This protein binds this small molecule.
Small molecule (SMILES): CC(=O)N[C@@H]1[C@@H](O)[C@H](O)[C@@H](CO)O[C@H]1O

Sequence of chain 1.B:
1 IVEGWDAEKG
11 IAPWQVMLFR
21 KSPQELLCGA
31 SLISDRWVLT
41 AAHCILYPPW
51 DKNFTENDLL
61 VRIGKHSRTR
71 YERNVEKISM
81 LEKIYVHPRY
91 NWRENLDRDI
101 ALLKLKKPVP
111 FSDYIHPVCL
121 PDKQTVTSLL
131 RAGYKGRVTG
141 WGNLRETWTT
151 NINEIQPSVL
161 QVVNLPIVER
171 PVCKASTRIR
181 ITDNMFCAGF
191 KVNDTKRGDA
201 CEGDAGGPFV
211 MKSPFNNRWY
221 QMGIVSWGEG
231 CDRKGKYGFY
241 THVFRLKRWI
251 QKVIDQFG

Binding-site contacts:
Ligand atom C2 contacts residue ASN53 of chain 1.B at 2.6 Å.
Ligand atom C7 contacts residue LEU46 of chain 1.B at 4.1 Å (hydrophobic).
Ligand atom N2 contacts residue LEU46 of chain 1.B at 4.2 Å.
Ligand atom C3 contacts residue ASN53 of chain 1.B at 4.0 Å.
Ligand atom C8 contacts residue LEU46 of chain 1.B at 4.1 Å (hydrophobic).
Ligand atom O5 contacts residue ASN53 of chain 1.B at 2.5 Å (h-bond).
Ligand atom N2 contacts residue ASN53 of chain 1.B at 2.8 Å (h-bond).
Ligand atom C7 contacts residue ASN53 of chain 1.B at 3.6 Å.
Ligand atom C4 contacts residue ASN53 of chain 1.B at 4.5 Å.
Ligand atom C1 contacts residue ASN53 of chain 1.B at 1.5 Å.
Ligand atom C5 contacts residue ASN53 of chain 1.B at 3.7 Å.
Ligand atom O7 contacts residue ASN53 of chain 1.B at 3.8 Å.